Binding-site contacts:
Ligand atom O7 contacts residue ASN372 of chain 1.B at 3.5 Å (h-bond).
Ligand atom O6 contacts residue PRO278 of chain 1.B at 4.3 Å.
Ligand atom O6 contacts residue GLN279 of chain 1.B at 2.6 Å (h-bond).
Ligand atom C8 contacts residue LYS297 of chain 1.B at 4.4 Å.
Ligand atom C7 contacts residue LYS297 of chain 1.B at 3.6 Å.
Ligand atom C7 contacts residue ASN372 of chain 1.B at 3.4 Å.
Ligand atom O7 contacts residue LYS297 of chain 1.B at 2.4 Å (salt-bridge).
Ligand atom N2 contacts residue ASN372 of chain 1.B at 3.0 Å (h-bond).
Ligand atom C1 contacts residue ASN372 of chain 1.B at 1.4 Å.
Ligand atom C8 contacts residue ASN372 of chain 1.B at 3.6 Å.
Ligand atom O5 contacts residue ASN372 of chain 1.B at 2.3 Å (h-bond).
Ligand atom C6 contacts residue GLN279 of chain 1.B at 3.5 Å.
Ligand atom C5 contacts residue ASN372 of chain 1.B at 3.6 Å.
Ligand atom C2 contacts residue ASN372 of chain 1.B at 2.4 Å.
Ligand atom C4 contacts residue ASN372 of chain 1.B at 4.1 Å.
Ligand atom C3 contacts residue ASN372 of chain 1.B at 3.8 Å.

The protein below binds the small molecule below.
Small molecule (SMILES): CC(=O)N[C@@H]1[C@@H](O)[C@H](O)[C@@H](CO)O[C@H]1O

Sequence of chain 1.B:
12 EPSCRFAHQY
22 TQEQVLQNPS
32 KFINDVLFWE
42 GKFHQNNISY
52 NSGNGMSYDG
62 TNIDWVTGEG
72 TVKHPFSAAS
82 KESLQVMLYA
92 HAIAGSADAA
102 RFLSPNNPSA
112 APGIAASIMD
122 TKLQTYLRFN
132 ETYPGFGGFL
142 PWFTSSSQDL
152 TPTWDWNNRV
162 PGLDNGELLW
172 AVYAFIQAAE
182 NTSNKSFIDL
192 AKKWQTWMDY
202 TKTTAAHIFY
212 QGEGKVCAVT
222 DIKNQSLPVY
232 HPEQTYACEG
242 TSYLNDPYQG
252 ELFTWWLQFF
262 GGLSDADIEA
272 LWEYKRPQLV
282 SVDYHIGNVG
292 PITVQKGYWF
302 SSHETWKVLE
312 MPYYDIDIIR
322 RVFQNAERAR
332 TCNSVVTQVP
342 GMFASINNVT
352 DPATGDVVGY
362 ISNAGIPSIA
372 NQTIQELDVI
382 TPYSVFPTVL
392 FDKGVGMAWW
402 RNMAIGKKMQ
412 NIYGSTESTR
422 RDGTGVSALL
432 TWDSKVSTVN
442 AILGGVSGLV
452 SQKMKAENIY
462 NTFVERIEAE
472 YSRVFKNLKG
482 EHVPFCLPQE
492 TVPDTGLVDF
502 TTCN